Sequence of chain 1.C:
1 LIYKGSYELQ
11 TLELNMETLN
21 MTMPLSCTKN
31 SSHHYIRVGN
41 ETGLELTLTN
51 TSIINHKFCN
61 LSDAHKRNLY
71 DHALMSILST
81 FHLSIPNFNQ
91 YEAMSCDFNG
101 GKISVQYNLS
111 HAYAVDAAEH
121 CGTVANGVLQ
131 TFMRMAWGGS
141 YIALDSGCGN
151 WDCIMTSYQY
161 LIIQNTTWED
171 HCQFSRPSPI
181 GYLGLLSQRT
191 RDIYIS

This protein binds this small molecule.
Small molecule (SMILES): CC(=O)N[C@H]1[C@H](O[C@H]2[C@H](O)[C@@H](NC(C)=O)CO[C@@H]2CO)O[C@H](CO)[C@@H](O[C@@H]2O[C@H](CO)[C@@H](O)[C@H](O)[C@@H]2O)[C@@H]1O

Binding-site contacts:
Ligand atom C1 contacts residue LYS102 of chain 1.C at 4.3 Å.
Ligand atom C7 contacts residue ASN165 of chain 1.C at 3.8 Å.
Ligand atom C7 contacts residue THR167 of chain 1.C at 4.0 Å.
Ligand atom C1 contacts residue ASN165 of chain 1.C at 1.5 Å.
Ligand atom O7 contacts residue THR167 of chain 1.C at 3.0 Å (h-bond).
Ligand atom C8 contacts residue THR166 of chain 1.C at 3.7 Å.
Ligand atom O5 contacts residue ASN165 of chain 1.C at 2.4 Å (h-bond).
Ligand atom O6 contacts residue LYS102 of chain 1.C at 3.2 Å.
Ligand atom C4 contacts residue ASN165 of chain 1.C at 4.4 Å.
Ligand atom C5 contacts residue LYS102 of chain 1.C at 4.3 Å.
Ligand atom O6 contacts residue GLY100 of chain 1.C at 3.9 Å.
Ligand atom O6 contacts residue GLY101 of chain 1.C at 3.6 Å.
Ligand atom C3 contacts residue ASN165 of chain 1.C at 3.9 Å.
Ligand atom N2 contacts residue ASN165 of chain 1.C at 3.0 Å (h-bond).
Ligand atom C5 contacts residue ASN165 of chain 1.C at 3.8 Å.
Ligand atom O7 contacts residue ASN165 of chain 1.C at 4.3 Å.
Ligand atom C8 contacts residue ASN165 of chain 1.C at 3.8 Å.
Ligand atom C6 contacts residue LYS102 of chain 1.C at 4.4 Å.
Ligand atom O7 contacts residue THR166 of chain 1.C at 3.9 Å.
Ligand atom C8 contacts residue THR167 of chain 1.C at 4.0 Å.
Ligand atom C7 contacts residue THR166 of chain 1.C at 3.9 Å.
Ligand atom O5 contacts residue LYS102 of chain 1.C at 4.3 Å.
Ligand atom C2 contacts residue ASN165 of chain 1.C at 2.5 Å.